Sequence of chain 45.F:
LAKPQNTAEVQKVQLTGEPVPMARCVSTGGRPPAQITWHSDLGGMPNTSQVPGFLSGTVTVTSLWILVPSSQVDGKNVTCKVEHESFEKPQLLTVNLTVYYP

Binding-site contacts:
Ligand atom C6 contacts residue THR94 of chain 45.F at 4.0 Å.
Ligand atom C8 contacts residue ASN77 of chain 45.F at 4.1 Å.
Ligand atom C7 contacts residue NAG1 of chain 45.L at 4.3 Å.
Ligand atom C2 contacts residue ASN77 of chain 45.F at 2.3 Å.
Ligand atom N2 contacts residue NAG1 of chain 45.L at 4.2 Å.
Ligand atom C1 contacts residue ASN77 of chain 45.F at 1.5 Å.
Ligand atom C5 contacts residue NAG1 of chain 45.L at 4.5 Å.
Ligand atom O5 contacts residue NAG1 of chain 45.L at 4.2 Å.
Ligand atom C2 contacts residue NAG1 of chain 45.L at 4.3 Å.
Ligand atom C1 contacts residue NAG1 of chain 45.L at 3.4 Å.
Ligand atom O7 contacts residue ASN77 of chain 45.F at 2.3 Å (h-bond).
Ligand atom N2 contacts residue ASN77 of chain 45.F at 2.8 Å (h-bond).
Ligand atom C8 contacts residue NAG1 of chain 45.L at 4.3 Å.
Ligand atom O5 contacts residue ASN77 of chain 45.F at 2.4 Å (h-bond).
Ligand atom C3 contacts residue ASN77 of chain 45.F at 3.7 Å.
Ligand atom C7 contacts residue ASN77 of chain 45.F at 2.7 Å.
Ligand atom C4 contacts residue ASN77 of chain 45.F at 4.2 Å.
Ligand atom O5 contacts residue THR94 of chain 45.F at 3.8 Å.
Ligand atom C5 contacts residue ASN77 of chain 45.F at 3.7 Å.
Ligand atom O6 contacts residue THR94 of chain 45.F at 4.0 Å.

A protein and the small-molecule ligand that binds it are described below.
Small molecule (SMILES): CC(=O)N[C@H]1[C@H](O[C@H]2[C@H](O)[C@@H](NC(C)=O)CO[C@@H]2CO)O[C@H](CO)[C@@H](O)[C@@H]1O